Binding-site contacts:
Ligand atom C4 contacts residue HIS267 of chain 2.B at 3.4 Å.
Ligand atom C6 contacts residue GLY47 of chain 2.B at 3.5 Å.
Ligand atom C5 contacts residue TYR41 of chain 2.B at 3.6 Å (hydrophobic).
Ligand atom C10 contacts residue TYR41 of chain 2.B at 3.9 Å (hydrophobic).
Ligand atom C4 contacts residue GLY47 of chain 2.B at 3.3 Å.
Ligand atom O4 contacts residue HIS267 of chain 2.B at 2.8 Å (h-bond).
Ligand atom C6 contacts residue ASN62 of chain 2.B at 3.4 Å.
Ligand atom C1 contacts residue GLY47 of chain 2.B at 3.8 Å.
Ligand atom O9 contacts residue ASN49 of chain 2.B at 3.1 Å (h-bond).
Ligand atom C11 contacts residue TYR41 of chain 2.B at 4.0 Å (hydrophobic).
Ligand atom O6 contacts residue ASN62 of chain 2.B at 2.8 Å (h-bond).
Ligand atom O8 contacts residue SER58 of chain 2.B at 3.7 Å.
Ligand atom O6 contacts residue THR63 of chain 2.B at 3.8 Å.
Ligand atom C6 contacts residue TYR41 of chain 2.B at 3.6 Å (hydrophobic).
Ligand atom C9 contacts residue THR52 of chain 2.B at 3.6 Å.
Ligand atom C3 contacts residue GLY47 of chain 2.B at 4.0 Å.
Ligand atom O1B contacts residue ARG46 of chain 2.B at 2.8 Å (salt-bridge).
Ligand atom O4 contacts residue THR260 of chain 2.B at 3.6 Å.
Ligand atom O6 contacts residue GLY60 of chain 2.B at 4.0 Å.
Ligand atom C3 contacts residue HIS267 of chain 2.B at 3.7 Å.
Ligand atom C5 contacts residue GLY47 of chain 2.B at 4.0 Å.
Ligand atom N5 contacts residue TYR41 of chain 2.B at 2.9 Å (h-bond).
Ligand atom O8 contacts residue ARG46 of chain 2.B at 3.5 Å (salt-bridge).
Ligand atom O1A contacts residue ARG46 of chain 2.B at 3.1 Å (salt-bridge).
Ligand atom O10 contacts residue ASN262 of chain 2.B at 3.3 Å (h-bond).
Ligand atom O8 contacts residue ASN49 of chain 2.B at 3.8 Å.
Ligand atom C11 contacts residue GLU56 of chain 2.B at 4.0 Å.
Ligand atom O4 contacts residue GLY47 of chain 2.B at 2.6 Å (h-bond).
Ligand atom O3 contacts residue GLY47 of chain 2.B at 4.0 Å.
Ligand atom O1B contacts residue TYR41 of chain 2.B at 4.0 Å.
Ligand atom C1 contacts residue ARG46 of chain 2.B at 3.5 Å.
Ligand atom C3 contacts residue VAL265 of chain 2.B at 4.1 Å (hydrophobic).
Ligand atom C11 contacts residue ASP54 of chain 2.C at 3.5 Å.
Ligand atom O1A contacts residue GLY47 of chain 2.B at 2.8 Å (h-bond).
Ligand atom C4 contacts residue TYR41 of chain 2.B at 3.7 Å (hydrophobic).
Ligand atom O1A contacts residue HIS267 of chain 2.B at 3.3 Å.
Ligand atom O1A contacts residue LYS155 of chain 2.B at 3.6 Å.
Ligand atom C6 contacts residue THR63 of chain 2.B at 3.4 Å.
Ligand atom C9 contacts residue LEU50 of chain 2.B at 3.4 Å (hydrophobic).
Ligand atom O9 contacts residue LEU50 of chain 2.B at 2.8 Å (h-bond).

The protein below binds the small molecule below.
Small molecule (SMILES): CC(=O)N[C@@H]1[C@@H](O[C@@H]2O[C@H](CO)[C@H](O)[C@H](O[C@]3(C(=O)O)C[C@H](O)[C@@H](NC(C)=O)[C@H]([C@H](O)[C@H](O)CO)O3)[C@H]2O)[C@H](O)[C@@H](CO[C@]2(C(=O)O)C[C@H](O)[C@@H](NC(C)=O)[C@H]([C@H](O)[C@H](O)CO)O2)O[C@H]1O

Sequence of chain 2.B:
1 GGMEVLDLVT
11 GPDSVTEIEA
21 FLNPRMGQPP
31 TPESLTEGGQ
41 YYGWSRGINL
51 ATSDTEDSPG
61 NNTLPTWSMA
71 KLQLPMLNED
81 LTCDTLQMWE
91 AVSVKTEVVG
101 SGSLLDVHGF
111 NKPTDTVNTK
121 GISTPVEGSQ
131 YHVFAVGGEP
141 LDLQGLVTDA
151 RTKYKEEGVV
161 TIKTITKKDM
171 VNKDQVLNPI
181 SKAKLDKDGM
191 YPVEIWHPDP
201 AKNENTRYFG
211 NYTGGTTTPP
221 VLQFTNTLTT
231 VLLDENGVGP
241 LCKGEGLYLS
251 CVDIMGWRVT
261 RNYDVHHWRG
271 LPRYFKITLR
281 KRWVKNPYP

Sequence of chain 2.C:
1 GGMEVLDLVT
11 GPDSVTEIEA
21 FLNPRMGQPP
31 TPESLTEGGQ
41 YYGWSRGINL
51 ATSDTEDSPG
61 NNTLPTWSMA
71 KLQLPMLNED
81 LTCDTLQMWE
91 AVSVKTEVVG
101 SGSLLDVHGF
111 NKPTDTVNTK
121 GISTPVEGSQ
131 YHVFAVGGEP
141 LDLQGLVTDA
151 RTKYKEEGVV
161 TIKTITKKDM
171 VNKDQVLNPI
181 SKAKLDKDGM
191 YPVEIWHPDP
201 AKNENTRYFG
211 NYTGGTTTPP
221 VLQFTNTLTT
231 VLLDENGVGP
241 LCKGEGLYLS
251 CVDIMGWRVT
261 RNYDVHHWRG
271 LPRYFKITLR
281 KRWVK